This protein binds this small molecule.
Small molecule (SMILES): CC(=O)N[C@H]1[C@H]([C@H](O)[C@H](O)CO)O[C@@](O)(C(=O)O)C[C@@H]1O

Binding-site contacts:
Ligand atom C11 contacts residue ARG153 of chain 4.A at 3.9 Å.
Ligand atom C1 contacts residue ARG299 of chain 4.A at 3.6 Å.
Ligand atom C4 contacts residue TYR333 of chain 4.A at 3.6 Å (hydrophobic).
Ligand atom C2 contacts residue ASP79 of chain 4.A at 3.9 Å.
Ligand atom O1A contacts residue TYR333 of chain 4.A at 3.5 Å (h-bond).
Ligand atom C11 contacts residue TRP107 of chain 4.A at 3.7 Å (hydrophobic).
Ligand atom O9 contacts residue GLU205 of chain 4.A at 2.5 Å (salt-bridge).
Ligand atom C3 contacts residue ASP79 of chain 4.A at 3.9 Å.
Ligand atom C8 contacts residue ARG221 of chain 4.A at 3.6 Å.
Ligand atom O8 contacts residue GLU206 of chain 4.A at 3.6 Å.
Ligand atom O6 contacts residue GLU206 of chain 4.A at 3.8 Å.
Ligand atom O10 contacts residue ASP79 of chain 4.A at 3.9 Å.
Ligand atom C9 contacts residue ALA175 of chain 4.A at 3.7 Å (hydrophobic).
Ligand atom O9 contacts residue ALA175 of chain 4.A at 3.4 Å.
Ligand atom O8 contacts residue GLU205 of chain 4.A at 3.5 Å (salt-bridge).
Ligand atom C4 contacts residue GLU47 of chain 4.A at 3.8 Å.
Ligand atom O8 contacts residue ARG221 of chain 4.A at 3.5 Å.
Ligand atom C3 contacts residue TYR333 of chain 4.A at 3.2 Å (hydrophobic).
Ligand atom C3 contacts residue GLU47 of chain 4.A at 3.5 Å.
Ligand atom C2 contacts residue TYR333 of chain 4.A at 3.2 Å (hydrophobic).
Ligand atom O1B contacts residue TYR333 of chain 4.A at 3.4 Å (h-bond).
Ligand atom C11 contacts residue ILE151 of chain 4.A at 3.8 Å (hydrophobic).
Ligand atom C6 contacts residue GLU206 of chain 4.A at 3.5 Å.
Ligand atom O4 contacts residue GLU47 of chain 4.A at 3.2 Å (salt-bridge).
Ligand atom C9 contacts residue GLU205 of chain 4.A at 3.3 Å.
Ligand atom O6 contacts residue TYR333 of chain 4.A at 2.9 Å (h-bond).
Ligand atom C5 contacts residue ASP79 of chain 4.A at 3.9 Å.
Ligand atom O10 contacts residue ARG80 of chain 4.A at 2.8 Å (salt-bridge).
Ligand atom C1 contacts residue TYR333 of chain 4.A at 3.1 Å (hydrophobic).
Ligand atom O1A contacts residue ARG46 of chain 4.A at 2.9 Å (salt-bridge).
Ligand atom O1A contacts residue ARG299 of chain 4.A at 3.0 Å (salt-bridge).
Ligand atom C6 contacts residue TYR333 of chain 4.A at 3.6 Å (hydrophobic).
Ligand atom O1B contacts residue ARG221 of chain 4.A at 3.2 Å (salt-bridge).
Ligand atom O4 contacts residue ASP79 of chain 4.A at 3.5 Å.
Ligand atom O1B contacts residue ARG299 of chain 4.A at 2.8 Å (salt-bridge).
Ligand atom O9 contacts residue ARG153 of chain 4.A at 3.4 Å (salt-bridge).
Ligand atom C3 contacts residue ARG46 of chain 4.A at 3.8 Å.
Ligand atom O6 contacts residue ARG221 of chain 4.A at 3.5 Å (salt-bridge).
Ligand atom C1 contacts residue ARG221 of chain 4.A at 4.0 Å.
Ligand atom O2 contacts residue ASP79 of chain 4.A at 2.9 Å (salt-bridge).

Sequence of chain 4.A:
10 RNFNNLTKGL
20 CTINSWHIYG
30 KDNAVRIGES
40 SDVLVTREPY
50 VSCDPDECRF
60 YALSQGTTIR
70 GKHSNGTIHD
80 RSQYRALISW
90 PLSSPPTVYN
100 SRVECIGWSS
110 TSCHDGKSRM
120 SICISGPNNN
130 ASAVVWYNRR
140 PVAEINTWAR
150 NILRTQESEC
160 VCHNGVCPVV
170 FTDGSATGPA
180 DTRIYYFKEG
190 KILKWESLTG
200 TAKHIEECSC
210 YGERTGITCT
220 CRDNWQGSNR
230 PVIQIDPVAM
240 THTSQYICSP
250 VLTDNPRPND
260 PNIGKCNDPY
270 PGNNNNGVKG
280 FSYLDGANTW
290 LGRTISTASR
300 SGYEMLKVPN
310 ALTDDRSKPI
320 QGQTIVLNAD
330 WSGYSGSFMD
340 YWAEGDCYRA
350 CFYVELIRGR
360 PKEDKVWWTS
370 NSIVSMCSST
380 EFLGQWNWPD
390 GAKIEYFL